Sequence of chain 1.B:
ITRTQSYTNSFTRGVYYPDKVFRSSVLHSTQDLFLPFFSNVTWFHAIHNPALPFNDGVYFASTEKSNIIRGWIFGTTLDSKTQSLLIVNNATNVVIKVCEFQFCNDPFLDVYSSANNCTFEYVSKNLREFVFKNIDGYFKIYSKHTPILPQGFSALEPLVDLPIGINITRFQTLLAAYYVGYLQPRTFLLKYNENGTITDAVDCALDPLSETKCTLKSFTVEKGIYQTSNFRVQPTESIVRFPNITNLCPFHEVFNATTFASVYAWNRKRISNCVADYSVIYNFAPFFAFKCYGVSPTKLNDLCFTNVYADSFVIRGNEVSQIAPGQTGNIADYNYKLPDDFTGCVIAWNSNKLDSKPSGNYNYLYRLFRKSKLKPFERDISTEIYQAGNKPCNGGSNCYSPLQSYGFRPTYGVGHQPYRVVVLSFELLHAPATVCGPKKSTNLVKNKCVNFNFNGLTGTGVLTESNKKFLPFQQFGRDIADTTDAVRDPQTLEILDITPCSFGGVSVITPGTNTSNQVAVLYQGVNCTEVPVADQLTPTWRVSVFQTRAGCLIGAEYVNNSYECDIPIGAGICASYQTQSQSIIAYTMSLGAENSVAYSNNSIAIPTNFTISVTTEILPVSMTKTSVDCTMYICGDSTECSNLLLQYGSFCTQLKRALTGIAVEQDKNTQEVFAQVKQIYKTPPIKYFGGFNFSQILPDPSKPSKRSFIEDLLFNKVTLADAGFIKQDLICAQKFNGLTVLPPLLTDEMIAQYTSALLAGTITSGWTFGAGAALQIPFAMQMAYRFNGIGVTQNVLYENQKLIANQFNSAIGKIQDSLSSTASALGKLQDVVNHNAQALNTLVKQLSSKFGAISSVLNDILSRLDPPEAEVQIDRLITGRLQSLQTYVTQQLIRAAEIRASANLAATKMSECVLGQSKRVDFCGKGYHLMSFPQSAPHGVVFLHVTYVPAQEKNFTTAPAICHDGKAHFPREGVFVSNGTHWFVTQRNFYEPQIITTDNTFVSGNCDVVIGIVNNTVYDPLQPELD

Sequence of chain 1.A:
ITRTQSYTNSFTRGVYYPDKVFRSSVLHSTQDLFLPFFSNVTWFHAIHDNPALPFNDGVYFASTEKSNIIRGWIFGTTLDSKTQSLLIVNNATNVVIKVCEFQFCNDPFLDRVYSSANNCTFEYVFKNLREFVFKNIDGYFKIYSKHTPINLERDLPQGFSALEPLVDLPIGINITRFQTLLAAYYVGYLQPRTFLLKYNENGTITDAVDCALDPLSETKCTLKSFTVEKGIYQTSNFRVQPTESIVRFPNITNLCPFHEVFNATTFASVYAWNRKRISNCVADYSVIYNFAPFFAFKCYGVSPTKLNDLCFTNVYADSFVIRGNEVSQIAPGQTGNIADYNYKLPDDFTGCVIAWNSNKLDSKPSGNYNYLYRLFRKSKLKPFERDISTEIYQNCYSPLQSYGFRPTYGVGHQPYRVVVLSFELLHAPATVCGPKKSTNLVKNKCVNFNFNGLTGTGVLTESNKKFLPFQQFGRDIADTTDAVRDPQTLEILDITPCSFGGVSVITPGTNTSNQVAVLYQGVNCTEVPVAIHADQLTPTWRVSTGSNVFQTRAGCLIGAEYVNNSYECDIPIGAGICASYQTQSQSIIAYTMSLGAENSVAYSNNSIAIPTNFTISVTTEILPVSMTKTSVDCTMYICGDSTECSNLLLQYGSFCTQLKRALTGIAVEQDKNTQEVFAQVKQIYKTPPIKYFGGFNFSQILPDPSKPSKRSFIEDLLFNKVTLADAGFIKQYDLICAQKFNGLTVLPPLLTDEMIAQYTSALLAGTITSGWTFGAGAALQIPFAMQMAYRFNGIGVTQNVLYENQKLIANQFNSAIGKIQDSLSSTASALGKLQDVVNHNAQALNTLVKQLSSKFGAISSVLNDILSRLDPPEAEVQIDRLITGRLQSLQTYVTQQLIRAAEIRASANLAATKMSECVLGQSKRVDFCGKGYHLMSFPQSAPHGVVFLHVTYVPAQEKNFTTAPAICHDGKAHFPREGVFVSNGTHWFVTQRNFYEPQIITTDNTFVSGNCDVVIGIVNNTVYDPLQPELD

Binding-site contacts:
Ligand atom C1 contacts residue ASN612 of chain 1.A at 1.4 Å.
Ligand atom C3 contacts residue ASN612 of chain 1.A at 3.8 Å.
Ligand atom O7 contacts residue GLN832 of chain 1.B at 3.8 Å.
Ligand atom O5 contacts residue ASN612 of chain 1.A at 2.4 Å (h-bond).
Ligand atom C2 contacts residue GLN832 of chain 1.B at 3.5 Å.
Ligand atom C8 contacts residue ILE830 of chain 1.B at 4.1 Å (hydrophobic).
Ligand atom C4 contacts residue ASN612 of chain 1.A at 4.2 Å.
Ligand atom C5 contacts residue ASN612 of chain 1.A at 3.7 Å.
Ligand atom C7 contacts residue ASN612 of chain 1.A at 4.1 Å.
Ligand atom C5 contacts residue THR614 of chain 1.A at 4.4 Å.
Ligand atom N2 contacts residue GLN832 of chain 1.B at 4.0 Å.
Ligand atom C8 contacts residue GLN640 of chain 1.A at 4.2 Å.
Ligand atom C1 contacts residue GLN832 of chain 1.B at 3.8 Å.
Ligand atom C7 contacts residue GLN832 of chain 1.B at 4.1 Å.
Ligand atom N2 contacts residue ASN612 of chain 1.A at 2.9 Å (h-bond).
Ligand atom C2 contacts residue ASN612 of chain 1.A at 2.5 Å.
Ligand atom O5 contacts residue GLN832 of chain 1.B at 3.6 Å (h-bond).
Ligand atom C1 contacts residue THR614 of chain 1.A at 3.8 Å.
Ligand atom O5 contacts residue THR614 of chain 1.A at 3.7 Å.

This small molecule binds to this protein.
Small molecule (SMILES): CC(=O)N[C@@H]1[C@@H](O)[C@H](O)[C@@H](CO)O[C@H]1O